Binding-site contacts:
Ligand atom C7 contacts residue ASN46 of chain 1.E at 3.5 Å.
Ligand atom N2 contacts residue ASN46 of chain 1.E at 2.9 Å (h-bond).
Ligand atom C3 contacts residue ASN46 of chain 1.E at 3.8 Å.
Ligand atom C5 contacts residue ASN46 of chain 1.E at 3.7 Å.
Ligand atom C4 contacts residue ASN46 of chain 1.E at 4.2 Å.
Ligand atom C2 contacts residue ASN46 of chain 1.E at 2.5 Å.
Ligand atom O7 contacts residue ASN46 of chain 1.E at 3.8 Å.
Ligand atom C1 contacts residue ASN46 of chain 1.E at 1.4 Å.
Ligand atom O5 contacts residue ASN46 of chain 1.E at 2.4 Å (h-bond).
Ligand atom O6 contacts residue THR48 of chain 1.E at 4.4 Å.

Sequence of chain 1.E:
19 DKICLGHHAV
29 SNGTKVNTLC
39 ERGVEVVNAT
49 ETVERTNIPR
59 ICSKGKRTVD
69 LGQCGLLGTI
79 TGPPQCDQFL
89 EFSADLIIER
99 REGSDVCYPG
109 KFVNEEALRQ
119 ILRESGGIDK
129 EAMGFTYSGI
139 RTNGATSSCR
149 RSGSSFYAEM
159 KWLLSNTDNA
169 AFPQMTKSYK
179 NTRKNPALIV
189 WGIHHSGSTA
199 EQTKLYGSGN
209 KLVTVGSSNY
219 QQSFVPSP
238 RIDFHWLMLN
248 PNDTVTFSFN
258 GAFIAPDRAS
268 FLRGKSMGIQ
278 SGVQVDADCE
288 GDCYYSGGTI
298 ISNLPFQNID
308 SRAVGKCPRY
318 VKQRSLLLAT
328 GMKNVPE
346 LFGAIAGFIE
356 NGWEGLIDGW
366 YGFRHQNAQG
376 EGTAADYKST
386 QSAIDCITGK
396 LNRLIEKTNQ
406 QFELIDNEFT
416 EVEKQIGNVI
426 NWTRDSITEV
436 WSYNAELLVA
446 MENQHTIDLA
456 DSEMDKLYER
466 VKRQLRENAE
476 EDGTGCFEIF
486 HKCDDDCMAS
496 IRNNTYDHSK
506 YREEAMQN

This small molecule binds to this protein.
Small molecule (SMILES): CC(=O)N[C@@H]1[C@@H](O)[C@H](O)[C@@H](CO)O[C@H]1O